The small molecule below binds the protein below.
Small molecule (SMILES): [H]/N=C\NCCS[C@H]1C[C@H]([C@H](C(=O)O)[C@@H](C)O)N=C1C(=O)O

Binding-site contacts:
Ligand atom O72 contacts residue ASP96 of chain 1.D at 3.5 Å (salt-bridge).
Ligand atom C1 contacts residue ZN1 of chain 1.Y at 3.7 Å.
Ligand atom O31 contacts residue ASN192 of chain 1.D at 3.1 Å (h-bond).
Ligand atom C1 contacts residue HIS222 of chain 1.D at 3.4 Å.
Ligand atom O32 contacts residue HIS222 of chain 1.D at 3.0 Å.
Ligand atom N24 contacts residue GLY191 of chain 1.D at 3.5 Å.
Ligand atom O71 contacts residue ASN192 of chain 1.D at 2.4 Å (h-bond).
Ligand atom C5 contacts residue HIS222 of chain 1.D at 3.5 Å.
Ligand atom C3 contacts residue HIS222 of chain 1.D at 3.0 Å.
Ligand atom O62 contacts residue TRP65 of chain 1.D at 3.6 Å.
Ligand atom O71 contacts residue HIS94 of chain 1.D at 3.2 Å (h-bond).
Ligand atom O72 contacts residue HIS94 of chain 1.D at 2.9 Å (h-bond).
Ligand atom O31 contacts residue GLY191 of chain 1.D at 3.4 Å.
Ligand atom O62 contacts residue ASP96 of chain 1.D at 3.0 Å (salt-bridge).
Ligand atom O32 contacts residue CYS180 of chain 1.D at 3.4 Å.
Ligand atom N4 contacts residue ZN1 of chain 1.Y at 2.1 Å.
Ligand atom C2 contacts residue HIS222 of chain 1.D at 3.7 Å.
Ligand atom C31 contacts residue HIS222 of chain 1.D at 3.2 Å.
Ligand atom O72 contacts residue ZN1 of chain 1.Y at 3.1 Å.
Ligand atom C5 contacts residue ASP96 of chain 1.D at 3.3 Å.
Ligand atom C31 contacts residue ZN1 of chain 1.Y at 3.5 Å.
Ligand atom C31 contacts residue LYS183 of chain 1.D at 3.4 Å.
Ligand atom O32 contacts residue LYS183 of chain 1.D at 2.6 Å (salt-bridge).
Ligand atom N26 contacts residue SER189 of chain 1.D at 2.7 Å (h-bond).
Ligand atom C7 contacts residue HIS94 of chain 1.D at 3.3 Å.
Ligand atom O71 contacts residue ZN1 of chain 1.X at 3.3 Å.
Ligand atom O72 contacts residue HIS92 of chain 1.D at 3.7 Å.
Ligand atom C7 contacts residue ASN192 of chain 1.D at 3.6 Å.
Ligand atom C7 contacts residue ZN1 of chain 1.X at 3.0 Å.
Ligand atom O32 contacts residue ZN1 of chain 1.Y at 3.1 Å.
Ligand atom O32 contacts residue HIS161 of chain 1.D at 3.6 Å.
Ligand atom O71 contacts residue HIS161 of chain 1.D at 3.6 Å.
Ligand atom O72 contacts residue ZN1 of chain 1.X at 2.0 Å.
Ligand atom C5 contacts residue ZN1 of chain 1.Y at 2.8 Å.
Ligand atom O31 contacts residue LYS183 of chain 1.D at 3.3 Å (salt-bridge).
Ligand atom C7 contacts residue ZN1 of chain 1.Y at 3.7 Å.
Ligand atom O72 contacts residue HIS161 of chain 1.D at 3.4 Å (h-bond).
Ligand atom C3 contacts residue ZN1 of chain 1.Y at 3.1 Å.
Ligand atom N4 contacts residue HIS222 of chain 1.D at 2.8 Å (h-bond).
Ligand atom N4 contacts residue ASP96 of chain 1.D at 3.4 Å (salt-bridge).

Sequence of chain 1.D:
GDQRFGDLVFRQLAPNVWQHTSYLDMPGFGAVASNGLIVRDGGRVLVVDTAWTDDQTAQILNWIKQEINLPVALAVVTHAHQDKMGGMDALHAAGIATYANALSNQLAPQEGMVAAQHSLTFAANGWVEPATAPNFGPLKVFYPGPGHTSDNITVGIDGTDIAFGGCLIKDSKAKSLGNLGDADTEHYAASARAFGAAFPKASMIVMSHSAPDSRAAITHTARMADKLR